Sequence of chain 4.A:
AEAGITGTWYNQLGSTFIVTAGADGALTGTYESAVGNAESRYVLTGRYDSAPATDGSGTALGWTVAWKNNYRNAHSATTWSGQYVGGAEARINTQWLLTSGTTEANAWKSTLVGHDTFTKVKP

Sequence of chain 2.A:
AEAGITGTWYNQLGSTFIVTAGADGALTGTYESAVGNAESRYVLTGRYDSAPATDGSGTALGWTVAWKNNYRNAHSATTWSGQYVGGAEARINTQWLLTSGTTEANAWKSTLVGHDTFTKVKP

A small-molecule ligand and the protein it binds are described below.
Small molecule (SMILES): O=C1NC2NC(=O)NC2N1

Binding-site contacts:
Ligand atom C3 contacts residue ASP128 of chain 4.A at 3.9 Å.
Ligand atom N1' contacts residue TRP79 of chain 4.A at 4.1 Å.
Ligand atom C3 contacts residue TRP120 of chain 2.A at 4.1 Å (hydrophobic).
Ligand atom C3 contacts residue LEU25 of chain 4.A at 3.9 Å (hydrophobic).
Ligand atom C1 contacts residue ASP128 of chain 4.A at 4.0 Å.
Ligand atom C1 contacts residue TYR43 of chain 4.A at 3.7 Å (hydrophobic).
Ligand atom O1' contacts residue LEU110 of chain 4.A at 4.0 Å.
Ligand atom N2 contacts residue LEU25 of chain 4.A at 3.4 Å.
Ligand atom C1 contacts residue ASN23 of chain 4.A at 4.1 Å.
Ligand atom O1' contacts residue THR90 of chain 4.A at 2.8 Å (h-bond).
Ligand atom N2 contacts residue ASN23 of chain 4.A at 4.1 Å.
Ligand atom O1 contacts residue SER27 of chain 4.A at 2.8 Å (h-bond).
Ligand atom C1' contacts residue THR90 of chain 4.A at 4.0 Å.
Ligand atom C1 contacts residue SER45 of chain 4.A at 3.6 Å.
Ligand atom C1 contacts residue SO41 of chain 4.C at 4.1 Å.
Ligand atom O1 contacts residue TYR43 of chain 4.A at 2.7 Å (h-bond).
Ligand atom C2 contacts residue VAL47 of chain 4.A at 3.7 Å (hydrophobic).
Ligand atom C2 contacts residue SER45 of chain 4.A at 4.0 Å.
Ligand atom C2 contacts residue TRP120 of chain 2.A at 3.6 Å (hydrophobic).
Ligand atom C1' contacts residue SO41 of chain 4.C at 3.6 Å.
Ligand atom C1 contacts residue SER27 of chain 4.A at 3.7 Å.
Ligand atom N1 contacts residue LEU25 of chain 4.A at 4.0 Å.
Ligand atom O1 contacts residue ASN23 of chain 4.A at 3.4 Å (h-bond).
Ligand atom C3 contacts residue TRP108 of chain 4.A at 3.9 Å (hydrophobic).
Ligand atom O1' contacts residue SO41 of chain 4.C at 3.6 Å (h-bond).
Ligand atom O1 contacts residue LEU25 of chain 4.A at 4.0 Å.
Ligand atom N1 contacts residue SER45 of chain 4.A at 2.9 Å (h-bond).
Ligand atom C1' contacts residue TRP120 of chain 2.A at 4.0 Å (hydrophobic).
Ligand atom N1 contacts residue SO41 of chain 4.C at 3.0 Å (h-bond).
Ligand atom N1' contacts residue SO41 of chain 4.C at 2.8 Å (h-bond).
Ligand atom C1 contacts residue LEU25 of chain 4.A at 3.6 Å (hydrophobic).
Ligand atom C2 contacts residue SO41 of chain 4.C at 3.2 Å.
Ligand atom N1' contacts residue TRP120 of chain 2.A at 3.7 Å.
Ligand atom O1' contacts residue TRP79 of chain 4.A at 3.6 Å.
Ligand atom N2 contacts residue TYR43 of chain 4.A at 4.1 Å.
Ligand atom O1 contacts residue SER45 of chain 4.A at 3.6 Å.
Ligand atom N2 contacts residue ASP128 of chain 4.A at 3.0 Å (salt-bridge).
Ligand atom N1 contacts residue VAL47 of chain 4.A at 3.8 Å.
Ligand atom N2' contacts residue TRP108 of chain 4.A at 3.4 Å.
Ligand atom N1 contacts residue SER27 of chain 4.A at 4.1 Å.